This small molecule binds to this protein.
Small molecule (SMILES): COc1cc(Nc2c(C#N)cnc3cc(OCCCN4CCN(C)CC4)c(OC)cc23)c(Cl)cc1Cl

Sequence of chain 2.A:
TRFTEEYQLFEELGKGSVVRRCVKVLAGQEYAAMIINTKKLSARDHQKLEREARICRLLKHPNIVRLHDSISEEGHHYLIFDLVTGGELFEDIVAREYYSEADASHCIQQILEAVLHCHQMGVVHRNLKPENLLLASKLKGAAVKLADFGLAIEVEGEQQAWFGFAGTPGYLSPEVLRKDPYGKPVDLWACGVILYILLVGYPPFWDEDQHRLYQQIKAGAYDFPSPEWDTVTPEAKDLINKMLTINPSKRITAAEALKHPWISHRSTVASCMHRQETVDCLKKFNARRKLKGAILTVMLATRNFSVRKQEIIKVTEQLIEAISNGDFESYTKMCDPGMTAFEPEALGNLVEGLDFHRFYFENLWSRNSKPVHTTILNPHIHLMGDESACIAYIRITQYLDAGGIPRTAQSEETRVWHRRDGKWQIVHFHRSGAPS

Binding-site contacts:
Ligand atom CAK contacts residue LEU19 of chain 2.A at 3.7 Å (hydrophobic).
Ligand atom C01 contacts residue MET42 of chain 2.A at 3.6 Å (hydrophobic).
Ligand atom CBF contacts residue LEU19 of chain 2.A at 3.6 Å (hydrophobic).
Ligand atom CL1 contacts residue PHE157 of chain 2.A at 2.7 Å.
Ligand atom CAG contacts residue PHE89 of chain 2.A at 3.0 Å (hydrophobic).
Ligand atom CAI contacts residue PHE157 of chain 2.A at 4.1 Å (hydrophobic).
Ligand atom CBC contacts residue LEU19 of chain 2.A at 3.5 Å (hydrophobic).
Ligand atom CBB contacts residue VAL27 of chain 2.A at 3.7 Å (hydrophobic).
Ligand atom O02 contacts residue PHE157 of chain 2.A at 2.8 Å.
Ligand atom OAW contacts residue THR93 of chain 2.A at 4.2 Å.
Ligand atom NAT contacts residue LEU19 of chain 2.A at 3.5 Å.
Ligand atom CAK contacts residue VAL92 of chain 2.A at 2.7 Å (hydrophobic).
Ligand atom CAH contacts residue ALA40 of chain 2.A at 4.2 Å (hydrophobic).
Ligand atom CAL contacts residue LEU19 of chain 2.A at 3.4 Å (hydrophobic).
Ligand atom CBD contacts residue LEU19 of chain 2.A at 3.9 Å (hydrophobic).
Ligand atom CAN contacts residue LEU19 of chain 2.A at 4.1 Å (hydrophobic).
Ligand atom CBF contacts residue VAL92 of chain 2.A at 3.2 Å (hydrophobic).
Ligand atom C01 contacts residue GLU60 of chain 2.A at 4.2 Å.
Ligand atom CAY contacts residue PHE157 of chain 2.A at 3.1 Å (hydrophobic).
Ligand atom CBA contacts residue PHE89 of chain 2.A at 4.2 Å (hydrophobic).
Ligand atom CAH contacts residue LEU19 of chain 2.A at 3.7 Å (hydrophobic).
Ligand atom NAD contacts residue PHE89 of chain 2.A at 2.4 Å.
Ligand atom CAL contacts residue GLY20 of chain 2.A at 4.2 Å.
Ligand atom CAX contacts residue PHE157 of chain 2.A at 3.5 Å (hydrophobic).
Ligand atom CBA contacts residue VAL27 of chain 2.A at 4.0 Å (hydrophobic).
Ligand atom CBD contacts residue VAL92 of chain 2.A at 4.0 Å (hydrophobic).
Ligand atom CBE contacts residue VAL27 of chain 2.A at 4.1 Å (hydrophobic).
Ligand atom NAD contacts residue VAL27 of chain 2.A at 4.1 Å.
Ligand atom CAH contacts residue VAL92 of chain 2.A at 3.2 Å (hydrophobic).
Ligand atom CBA contacts residue LEU19 of chain 2.A at 4.1 Å (hydrophobic).
Ligand atom CBG contacts residue LEU19 of chain 2.A at 3.4 Å (hydrophobic).
Ligand atom C01 contacts residue PHE157 of chain 2.A at 3.3 Å (hydrophobic).
Ligand atom NAU contacts residue VAL27 of chain 2.A at 3.6 Å.
Ligand atom CAA contacts residue LEU19 of chain 2.A at 3.9 Å (hydrophobic).
Ligand atom OAV contacts residue LEU19 of chain 2.A at 2.9 Å (h-bond).
Ligand atom NAT contacts residue VAL92 of chain 2.A at 2.8 Å (h-bond).
Ligand atom CBE contacts residue LEU19 of chain 2.A at 3.9 Å (hydrophobic).
Ligand atom CAG contacts residue VAL27 of chain 2.A at 3.9 Å (hydrophobic).
Ligand atom CAK contacts residue THR93 of chain 2.A at 4.0 Å.
Ligand atom CAJ contacts residue VAL27 of chain 2.A at 3.7 Å (hydrophobic).